This small molecule binds to this protein.
Small molecule (SMILES): CC(=O)N[C@H]1[C@H](O[C@H]2[C@H](O)[C@@H](NC(C)=O)CO[C@@H]2CO[C@@H]2O[C@@H](C)[C@@H](O)[C@@H](O)[C@@H]2O)O[C@H](CO)[C@@H](O)[C@@H]1O

Sequence of chain 1.J:
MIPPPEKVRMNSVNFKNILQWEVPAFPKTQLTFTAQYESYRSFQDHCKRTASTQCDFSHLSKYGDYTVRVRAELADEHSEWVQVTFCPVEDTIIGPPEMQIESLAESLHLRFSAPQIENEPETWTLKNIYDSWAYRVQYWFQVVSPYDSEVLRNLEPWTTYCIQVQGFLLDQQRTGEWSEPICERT

Binding-site contacts:
Ligand atom N2 contacts residue THR151 of chain 1.H at 3.4 Å.
Ligand atom C4 contacts residue PHE174 of chain 1.H at 4.0 Å (hydrophobic).
Ligand atom C6 contacts residue VAL148 of chain 1.H at 3.8 Å (hydrophobic).
Ligand atom O6 contacts residue VAL148 of chain 1.H at 4.5 Å.
Ligand atom C4 contacts residue THR169 of chain 1.H at 4.0 Å.
Ligand atom C3 contacts residue THR172 of chain 1.H at 4.4 Å.
Ligand atom C5 contacts residue PHE174 of chain 1.H at 4.4 Å (hydrophobic).
Ligand atom C7 contacts residue ASN149 of chain 1.H at 3.5 Å.
Ligand atom C1 contacts residue ASN149 of chain 1.H at 1.4 Å.
Ligand atom O6 contacts residue SER103 of chain 1.J at 3.0 Å (h-bond).
Ligand atom C5 contacts residue ASN149 of chain 1.H at 3.7 Å.
Ligand atom O5 contacts residue TYR152 of chain 1.H at 4.0 Å.
Ligand atom C6 contacts residue TYR152 of chain 1.H at 3.4 Å (hydrophobic).
Ligand atom C5 contacts residue TYR152 of chain 1.H at 4.1 Å (hydrophobic).
Ligand atom C6 contacts residue TYR152 of chain 1.H at 4.2 Å (hydrophobic).
Ligand atom N2 contacts residue ASN149 of chain 1.H at 2.9 Å (h-bond).
Ligand atom O3 contacts residue THR169 of chain 1.H at 3.7 Å.
Ligand atom C8 contacts residue THR151 of chain 1.H at 4.0 Å.
Ligand atom C4 contacts residue VAL148 of chain 1.H at 3.8 Å (hydrophobic).
Ligand atom C2 contacts residue ASN149 of chain 1.H at 2.5 Å.
Ligand atom C3 contacts residue VAL148 of chain 1.H at 4.2 Å (hydrophobic).
Ligand atom C6 contacts residue SER103 of chain 1.J at 3.4 Å.
Ligand atom C5 contacts residue TYR152 of chain 1.H at 4.2 Å (hydrophobic).
Ligand atom O5 contacts residue TYR152 of chain 1.H at 4.2 Å.
Ligand atom C1 contacts residue THR151 of chain 1.H at 4.1 Å.
Ligand atom C5 contacts residue VAL148 of chain 1.H at 3.6 Å (hydrophobic).
Ligand atom O5 contacts residue ASN149 of chain 1.H at 2.4 Å (h-bond).
Ligand atom C7 contacts residue THR151 of chain 1.H at 4.2 Å.
Ligand atom C4 contacts residue ASN149 of chain 1.H at 4.3 Å.
Ligand atom C6 contacts residue PHE174 of chain 1.H at 4.0 Å (hydrophobic).
Ligand atom C3 contacts residue ASN149 of chain 1.H at 3.8 Å.
Ligand atom C3 contacts residue THR169 of chain 1.H at 4.2 Å.
Ligand atom O3 contacts residue THR172 of chain 1.H at 3.5 Å.
Ligand atom O7 contacts residue ASN149 of chain 1.H at 3.7 Å.
Ligand atom C2 contacts residue THR169 of chain 1.H at 4.3 Å.
Ligand atom O4 contacts residue PHE174 of chain 1.H at 4.0 Å.
Ligand atom C2 contacts residue THR151 of chain 1.H at 4.3 Å.
Ligand atom O4 contacts residue THR169 of chain 1.H at 2.8 Å (h-bond).
Ligand atom O6 contacts residue ALA105 of chain 1.J at 4.3 Å.
Ligand atom C1 contacts residue TYR152 of chain 1.H at 4.4 Å (hydrophobic).

Sequence of chain 1.H:
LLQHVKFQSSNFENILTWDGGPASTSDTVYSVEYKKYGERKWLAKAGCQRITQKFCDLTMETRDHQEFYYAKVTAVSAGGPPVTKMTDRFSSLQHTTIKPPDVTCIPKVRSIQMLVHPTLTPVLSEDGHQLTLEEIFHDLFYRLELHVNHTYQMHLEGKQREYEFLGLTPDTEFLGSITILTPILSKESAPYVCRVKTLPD